Binding-site contacts:
Ligand atom C5 contacts residue CYS55 of chain 1.C at 3.1 Å (hydrophobic).
Ligand atom C2 contacts residue GLY90 of chain 1.C at 3.6 Å.
Ligand atom N3 contacts residue ARG59 of chain 1.C at 4.3 Å.
Ligand atom C3 contacts residue CYS55 of chain 1.C at 4.3 Å (hydrophobic).
Ligand atom C2 contacts residue GLU87 of chain 1.C at 3.6 Å.
Ligand atom C contacts residue ILE92 of chain 1.C at 3.6 Å (hydrophobic).
Ligand atom N2 contacts residue ASP52 of chain 1.C at 2.9 Å (salt-bridge).
Ligand atom N contacts residue ILE92 of chain 1.C at 3.2 Å.
Ligand atom C4 contacts residue ASN50 of chain 1.C at 3.6 Å.
Ligand atom N contacts residue GLU87 of chain 1.C at 3.2 Å.
Ligand atom C1 contacts residue TRP85 of chain 1.C at 4.2 Å (hydrophobic).
Ligand atom C7 contacts residue CYS55 of chain 1.C at 4.0 Å (hydrophobic).
Ligand atom C10 contacts residue ILE92 of chain 1.C at 3.5 Å (hydrophobic).
Ligand atom N1 contacts residue CYS55 of chain 1.C at 3.7 Å.
Ligand atom C9 contacts residue CYS55 of chain 1.C at 4.3 Å (hydrophobic).
Ligand atom C4 contacts residue GLY90 of chain 1.C at 3.4 Å.
Ligand atom C3 contacts residue ILE92 of chain 1.C at 3.6 Å (hydrophobic).
Ligand atom C5 contacts residue ASN50 of chain 1.C at 3.7 Å.
Ligand atom C9 contacts residue ARG59 of chain 1.C at 3.9 Å.
Ligand atom C6 contacts residue CYS55 of chain 1.C at 3.2 Å (hydrophobic).
Ligand atom C2 contacts residue HIS91 of chain 1.C at 4.1 Å.
Ligand atom C3 contacts residue GLY90 of chain 1.C at 3.9 Å.
Ligand atom N contacts residue HIS91 of chain 1.C at 4.3 Å.
Ligand atom C6 contacts residue ASP52 of chain 1.C at 4.3 Å.
Ligand atom C1 contacts residue GLU87 of chain 1.C at 4.2 Å.
Ligand atom N1 contacts residue ASP52 of chain 1.C at 3.1 Å (salt-bridge).
Ligand atom N1 contacts residue ASN50 of chain 1.C at 4.0 Å.
Ligand atom N3 contacts residue CYS55 of chain 1.C at 3.8 Å.
Ligand atom C8 contacts residue CYS55 of chain 1.C at 3.7 Å (hydrophobic).
Ligand atom C1 contacts residue ILE92 of chain 1.C at 3.3 Å (hydrophobic).
Ligand atom C9 contacts residue ILE92 of chain 1.C at 4.0 Å (hydrophobic).
Ligand atom C2 contacts residue ILE92 of chain 1.C at 3.3 Å (hydrophobic).
Ligand atom C4 contacts residue CYS55 of chain 1.C at 3.5 Å (hydrophobic).
Ligand atom C4 contacts residue ILE92 of chain 1.C at 4.3 Å (hydrophobic).
Ligand atom C7 contacts residue ASP52 of chain 1.C at 3.5 Å.
Ligand atom C6 contacts residue ASN50 of chain 1.C at 3.0 Å.

Sequence of chain 1.C:
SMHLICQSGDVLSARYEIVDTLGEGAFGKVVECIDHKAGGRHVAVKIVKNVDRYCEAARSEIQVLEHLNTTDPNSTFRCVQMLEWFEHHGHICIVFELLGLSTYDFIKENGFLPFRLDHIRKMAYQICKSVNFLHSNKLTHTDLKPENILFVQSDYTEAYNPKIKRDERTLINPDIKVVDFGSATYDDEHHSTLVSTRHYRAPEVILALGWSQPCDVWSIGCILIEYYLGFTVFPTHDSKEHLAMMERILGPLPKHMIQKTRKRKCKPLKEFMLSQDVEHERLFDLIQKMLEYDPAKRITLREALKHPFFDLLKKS

This protein binds this small molecule.
Small molecule (SMILES): Nc1ncc2cc3cnccc3cc2n1